This small molecule binds to this protein.
Small molecule (SMILES): CC(C)[C@H](NC(=O)[C@H](CC(N)=O)NC(=O)[C@@H](NC(=O)[C@H](Cc1ccc(OP(=O)(O)O)cc1)NC(=O)[C@H](Cc1ccccc1)NC(=O)[C@@H]1CCCN1C(=O)[C@@H](N)CCCCN)C(C)C)C(N)=O

Binding-site contacts:
Ligand atom CE1 contacts residue ARG13 of chain 2.A at 3.8 Å.
Ligand atom OD1 contacts residue PHE54 of chain 2.A at 3.5 Å.
Ligand atom CB contacts residue LYS55 of chain 2.A at 3.8 Å.
Ligand atom O contacts residue TRP67 of chain 2.A at 3.7 Å.
Ligand atom O2P contacts residue ARG13 of chain 2.A at 3.1 Å (salt-bridge).
Ligand atom ND2 contacts residue LYS55 of chain 2.A at 3.0 Å (salt-bridge).
Ligand atom CG2 contacts residue HIS53 of chain 2.A at 3.7 Å.
Ligand atom ND2 contacts residue LEU57 of chain 2.A at 3.3 Å.
Ligand atom CZ contacts residue ARG13 of chain 2.A at 3.6 Å.
Ligand atom C contacts residue ARG13 of chain 2.A at 3.5 Å.
Ligand atom CA contacts residue TRP67 of chain 2.A at 3.5 Å (hydrophobic).
Ligand atom OH contacts residue SER36 of chain 2.A at 3.1 Å (h-bond).
Ligand atom O1P contacts residue ARG32 of chain 2.A at 3.2 Å (salt-bridge).
Ligand atom CE1 contacts residue ARG13 of chain 2.A at 3.5 Å.
Ligand atom O2P contacts residue ARG32 of chain 2.A at 2.7 Å (salt-bridge).
Ligand atom CE1 contacts residue SER42 of chain 2.A at 3.7 Å.
Ligand atom O contacts residue ARG13 of chain 2.A at 2.6 Å (salt-bridge).
Ligand atom O1P contacts residue SER34 of chain 2.A at 2.9 Å (h-bond).
Ligand atom N contacts residue ARG13 of chain 2.A at 3.3 Å (salt-bridge).
Ligand atom P contacts residue ARG32 of chain 2.A at 3.7 Å.
Ligand atom CB contacts residue ARG13 of chain 2.A at 3.6 Å.
Ligand atom CA contacts residue HIS53 of chain 2.A at 3.4 Å.
Ligand atom CG contacts residue SER36 of chain 2.A at 3.5 Å.
Ligand atom CG contacts residue LYS55 of chain 2.A at 3.8 Å.
Ligand atom N contacts residue HIS53 of chain 2.A at 3.0 Å (h-bond).
Ligand atom P contacts residue SER36 of chain 2.A at 3.5 Å.
Ligand atom CB contacts residue HIS53 of chain 2.A at 3.8 Å.
Ligand atom CG contacts residue LYS55 of chain 2.A at 3.7 Å.
Ligand atom CB contacts residue PHE54 of chain 2.A at 3.6 Å (hydrophobic).
Ligand atom OD1 contacts residue LYS55 of chain 2.A at 3.0 Å (salt-bridge).
Ligand atom O3P contacts residue SER34 of chain 2.A at 3.5 Å (h-bond).
Ligand atom CB contacts residue LEU66 of chain 2.A at 3.8 Å (hydrophobic).
Ligand atom CB contacts residue TRP67 of chain 2.A at 3.5 Å (hydrophobic).
Ligand atom ND2 contacts residue LEU66 of chain 2.A at 3.0 Å (h-bond).
Ligand atom O3P contacts residue SER36 of chain 2.A at 2.8 Å (h-bond).
Ligand atom P contacts residue SER34 of chain 2.A at 3.6 Å.
Ligand atom CD1 contacts residue LYS55 of chain 2.A at 3.7 Å.
Ligand atom CG1 contacts residue PHE54 of chain 2.A at 3.7 Å (hydrophobic).
Ligand atom O1P contacts residue SER42 of chain 2.A at 2.7 Å (h-bond).
Ligand atom C contacts residue HIS53 of chain 2.A at 3.7 Å.

Sequence of chain 2.A:
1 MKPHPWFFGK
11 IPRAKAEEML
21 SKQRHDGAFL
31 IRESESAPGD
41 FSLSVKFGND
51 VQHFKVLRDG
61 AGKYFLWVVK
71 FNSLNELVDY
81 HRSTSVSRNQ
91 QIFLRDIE